This small molecule binds to this protein.
Small molecule (SMILES): Cc1cn([C@H]2C[C@H](O[P](=O)(O)OC[C@H]3O[C@@H](n4cc(C)c(=O)[nH]c4=O)C[C@@H]3O[P](=O)(O)OC[C@H]3O[C@@H](n4ccc(N)nc4=O)C[C@@H]3O[P](=O)(O)OC[C@H]3O[C@@H](n4ccc(N)nc4=O)C[C@@H]3O)[C@@H](CO[P](=O)(O)O[C@H]3C[C@H](n4cnc5c(N)ncnc54)O[C@@H]3CO[P](=O)(O)O[C@H]3C[C@H](n4cnc5c(=O)nc(N)[nH]c54)O[C@@H]3CO[P](=O)(O)O[C@H]3C[C@H](n4ccc(N)nc4=O)O[C@@H]3CO[P](=O)(O)O[C@H]3C[C@H](n4cc(C)c(=O)[nH]c4=O)O[C@@H]3CO[P](=O)(O)O[C@H]3C[C@H](n4cnc5c(=O)nc(N)[nH]c54)O[C@@H]3CO)O2)c(=O)[nH]c1=O

Binding-site contacts:
Ligand atom OP1 contacts residue LYS704 of chain 1.A at 2.6 Å.
Ligand atom C4' contacts residue HIS772 of chain 1.A at 4.1 Å.
Ligand atom N2 contacts residue PHE644 of chain 1.A at 3.2 Å.
Ligand atom OP1 contacts residue ALA771 of chain 1.A at 3.3 Å.
Ligand atom C2 contacts residue PHE644 of chain 1.A at 4.3 Å (hydrophobic).
Ligand atom OP1 contacts residue LYS160 of chain 1.A at 2.5 Å (salt-bridge).
Ligand atom C4 contacts residue PHE644 of chain 1.A at 4.5 Å (hydrophobic).
Ligand atom O5' contacts residue ARG647 of chain 1.A at 3.7 Å.
Ligand atom O4' contacts residue ARG647 of chain 1.A at 3.8 Å.
Ligand atom C4' contacts residue HIS772 of chain 1.A at 4.1 Å.
Ligand atom C2 contacts residue PHE644 of chain 1.A at 3.4 Å (hydrophobic).
Ligand atom O4' contacts residue HIS772 of chain 1.A at 4.1 Å.
Ligand atom C4' contacts residue ARG647 of chain 1.A at 4.0 Å.
Ligand atom OP1 contacts residue ARG722 of chain 1.A at 4.4 Å.
Ligand atom C5' contacts residue LYS679 of chain 1.A at 4.2 Å.
Ligand atom O2 contacts residue PHE644 of chain 1.A at 2.9 Å.
Ligand atom OP1 contacts residue HIS772 of chain 1.A at 4.0 Å.
Ligand atom C5' contacts residue LYS704 of chain 1.A at 4.5 Å.
Ligand atom O5' contacts residue HIS772 of chain 1.A at 4.2 Å.
Ligand atom C5' contacts residue HIS772 of chain 1.A at 3.5 Å.
Ligand atom O3' contacts residue HIS772 of chain 1.A at 3.4 Å.
Ligand atom N2 contacts residue HIS772 of chain 1.A at 3.6 Å.
Ligand atom P contacts residue HIS772 of chain 1.A at 4.2 Å.
Ligand atom OP1 contacts residue HIS161 of chain 1.A at 4.5 Å.
Ligand atom P contacts residue LYS704 of chain 1.A at 4.1 Å.
Ligand atom C4' contacts residue GLU643 of chain 1.A at 4.2 Å.
Ligand atom P contacts residue LYS160 of chain 1.A at 4.0 Å.
Ligand atom C3' contacts residue HIS772 of chain 1.A at 4.4 Å.
Ligand atom C4' contacts residue LYS679 of chain 1.A at 4.4 Å.
Ligand atom C5' contacts residue LYS642 of chain 1.A at 4.4 Å.
Ligand atom O4' contacts residue HIS772 of chain 1.A at 4.4 Å.
Ligand atom N3 contacts residue PHE644 of chain 1.A at 3.3 Å.
Ligand atom C5' contacts residue GLU643 of chain 1.A at 4.1 Å.

Sequence of chain 1.A:
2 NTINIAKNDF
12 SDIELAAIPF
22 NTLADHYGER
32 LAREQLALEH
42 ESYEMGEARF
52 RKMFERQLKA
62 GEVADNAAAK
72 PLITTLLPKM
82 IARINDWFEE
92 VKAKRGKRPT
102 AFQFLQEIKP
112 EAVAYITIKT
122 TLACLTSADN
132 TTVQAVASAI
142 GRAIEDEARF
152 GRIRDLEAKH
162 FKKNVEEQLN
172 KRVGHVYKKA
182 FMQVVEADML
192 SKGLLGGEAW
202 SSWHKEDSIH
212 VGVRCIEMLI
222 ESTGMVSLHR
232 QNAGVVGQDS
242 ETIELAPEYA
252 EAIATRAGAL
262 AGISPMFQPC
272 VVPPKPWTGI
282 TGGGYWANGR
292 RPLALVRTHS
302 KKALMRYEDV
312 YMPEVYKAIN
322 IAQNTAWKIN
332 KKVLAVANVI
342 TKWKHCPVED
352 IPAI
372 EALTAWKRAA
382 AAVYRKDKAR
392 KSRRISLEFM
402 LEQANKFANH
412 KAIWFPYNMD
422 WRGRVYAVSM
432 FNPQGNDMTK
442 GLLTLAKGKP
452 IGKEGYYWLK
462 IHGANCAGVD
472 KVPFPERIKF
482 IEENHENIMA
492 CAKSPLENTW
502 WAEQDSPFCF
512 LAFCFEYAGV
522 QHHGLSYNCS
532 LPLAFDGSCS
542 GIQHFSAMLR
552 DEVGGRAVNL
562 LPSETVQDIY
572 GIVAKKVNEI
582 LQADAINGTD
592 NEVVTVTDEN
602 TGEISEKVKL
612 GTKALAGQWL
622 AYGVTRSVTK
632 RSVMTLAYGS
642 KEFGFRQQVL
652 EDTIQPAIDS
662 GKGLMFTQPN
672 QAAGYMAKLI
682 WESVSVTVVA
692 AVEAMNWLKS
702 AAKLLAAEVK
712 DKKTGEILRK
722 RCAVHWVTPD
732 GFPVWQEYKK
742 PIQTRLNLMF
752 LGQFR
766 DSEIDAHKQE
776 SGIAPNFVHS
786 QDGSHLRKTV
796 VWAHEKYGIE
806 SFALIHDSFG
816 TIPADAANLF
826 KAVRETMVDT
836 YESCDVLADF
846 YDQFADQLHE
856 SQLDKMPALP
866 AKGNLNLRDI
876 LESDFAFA